Binding-site contacts:
Ligand atom C2 contacts residue SER24 of chain 1.A at 3.3 Å.
Ligand atom C2' contacts residue ASP135 of chain 1.A at 3.7 Å.
Ligand atom C1' contacts residue LYS22 of chain 1.A at 3.2 Å.
Ligand atom N1 contacts residue HIS28 of chain 1.A at 2.8 Å (h-bond).
Ligand atom C6 contacts residue TYR98 of chain 1.A at 3.5 Å (hydrophobic).
Ligand atom C5 contacts residue SER39 of chain 1.A at 3.9 Å.
Ligand atom N6 contacts residue SER39 of chain 1.A at 2.6 Å (h-bond).
Ligand atom C8 contacts residue LYS22 of chain 1.A at 3.6 Å.
Ligand atom N1 contacts residue TRP38 of chain 1.A at 3.7 Å.
Ligand atom N7 contacts residue TYR98 of chain 1.A at 3.8 Å.
Ligand atom C6 contacts residue SER39 of chain 1.A at 3.7 Å.
Ligand atom C4 contacts residue LYS22 of chain 1.A at 3.6 Å.
Ligand atom C1' contacts residue SER24 of chain 1.A at 3.9 Å.
Ligand atom C8 contacts residue ASP135 of chain 1.A at 3.4 Å.
Ligand atom N9 contacts residue LYS22 of chain 1.A at 3.1 Å (salt-bridge).
Ligand atom C9 contacts residue TRP92 of chain 1.A at 3.3 Å (hydrophobic).
Ligand atom N1 contacts residue TYR98 of chain 1.A at 3.5 Å (h-bond).
Ligand atom C5' contacts residue THR41 of chain 1.A at 3.8 Å.
Ligand atom N6 contacts residue TRP38 of chain 1.A at 3.4 Å.
Ligand atom C3' contacts residue ASP135 of chain 1.A at 3.8 Å.
Ligand atom C4 contacts residue TYR98 of chain 1.A at 3.7 Å (hydrophobic).
Ligand atom N3 contacts residue SER23 of chain 1.A at 3.8 Å.
Ligand atom C6 contacts residue HIS28 of chain 1.A at 3.8 Å.
Ligand atom C4 contacts residue SER24 of chain 1.A at 3.9 Å.
Ligand atom C2 contacts residue HIS28 of chain 1.A at 3.4 Å.
Ligand atom N7 contacts residue SER40 of chain 1.A at 3.8 Å.
Ligand atom N3 contacts residue TYR98 of chain 1.A at 3.5 Å (h-bond).
Ligand atom C9 contacts residue SER39 of chain 1.A at 3.3 Å.
Ligand atom N6 contacts residue TYR98 of chain 1.A at 3.9 Å.
Ligand atom C6 contacts residue TRP38 of chain 1.A at 3.4 Å (hydrophobic).
Ligand atom C2 contacts residue TYR98 of chain 1.A at 3.2 Å (hydrophobic).
Ligand atom C9 contacts residue TYR98 of chain 1.A at 3.9 Å (hydrophobic).
Ligand atom C9 contacts residue HIS28 of chain 1.A at 3.4 Å.
Ligand atom N3 contacts residue SER24 of chain 1.A at 2.9 Å (h-bond).
Ligand atom C5 contacts residue TRP38 of chain 1.A at 3.7 Å (hydrophobic).
Ligand atom O2' contacts residue LYS22 of chain 1.A at 3.4 Å (salt-bridge).
Ligand atom C2 contacts residue SER23 of chain 1.A at 3.9 Å.
Ligand atom C2' contacts residue LYS22 of chain 1.A at 3.1 Å.
Ligand atom N7 contacts residue SER39 of chain 1.A at 3.6 Å (h-bond).
Ligand atom C5 contacts residue TYR98 of chain 1.A at 3.4 Å (hydrophobic).

Sequence of chain 1.A:
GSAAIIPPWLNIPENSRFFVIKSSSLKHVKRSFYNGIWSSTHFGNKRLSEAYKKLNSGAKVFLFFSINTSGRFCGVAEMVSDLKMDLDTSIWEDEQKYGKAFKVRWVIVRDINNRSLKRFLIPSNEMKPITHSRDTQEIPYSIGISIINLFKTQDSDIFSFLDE

A protein and the small-molecule ligand that binds it are described below.
Small molecule (SMILES): CNc1ncnc2c1ncn2[C@@H]1O[C@H](COP(=O)(O)O)[C@@H](O)[C@H]1O